Binding-site contacts:
Ligand atom C3C contacts residue ILE104 of chain 44.A at 3.7 Å (hydrophobic).
Ligand atom C5A contacts residue VAL176 of chain 44.A at 3.5 Å (hydrophobic).
Ligand atom C1B contacts residue VAL188 of chain 44.A at 4.0 Å (hydrophobic).
Ligand atom C2B contacts residue TYR128 of chain 44.A at 3.9 Å (hydrophobic).
Ligand atom C2A contacts residue TYR152 of chain 44.A at 3.8 Å (hydrophobic).
Ligand atom O1 contacts residue ILE104 of chain 44.A at 3.4 Å.
Ligand atom C31 contacts residue LEU106 of chain 44.A at 4.0 Å (hydrophobic).
Ligand atom C6B contacts residue TYR152 of chain 44.A at 3.9 Å (hydrophobic).
Ligand atom CL1 contacts residue VAL188 of chain 44.A at 3.7 Å.
Ligand atom N3A contacts residue TYR152 of chain 44.A at 4.0 Å.
Ligand atom CL1 contacts residue LEU25 of chain 44.C at 3.7 Å.
Ligand atom C5 contacts residue TYR128 of chain 44.A at 3.8 Å (hydrophobic).
Ligand atom C5A contacts residue PHE186 of chain 44.A at 4.0 Å (hydrophobic).
Ligand atom N2 contacts residue MET221 of chain 44.A at 3.5 Å (h-bond).
Ligand atom C3 contacts residue LEU106 of chain 44.A at 3.8 Å (hydrophobic).
Ligand atom C4B contacts residue TYR152 of chain 44.A at 3.6 Å (hydrophobic).
Ligand atom C3B contacts residue PHE186 of chain 44.A at 3.9 Å (hydrophobic).
Ligand atom C3C contacts residue TYR152 of chain 44.A at 3.8 Å (hydrophobic).
Ligand atom N3A contacts residue PRO174 of chain 44.A at 3.3 Å (h-bond).
Ligand atom C4A contacts residue PRO174 of chain 44.A at 3.0 Å (hydrophobic).
Ligand atom O1B contacts residue VAL188 of chain 44.A at 3.7 Å.
Ligand atom C4A contacts residue SER175 of chain 44.A at 3.7 Å.
Ligand atom O1 contacts residue MET221 of chain 44.A at 3.5 Å (h-bond).
Ligand atom C5A contacts residue ALA150 of chain 44.A at 3.5 Å (hydrophobic).
Ligand atom C1C contacts residue TYR128 of chain 44.A at 3.3 Å (hydrophobic).
Ligand atom C2A contacts residue PHE186 of chain 44.A at 3.8 Å (hydrophobic).
Ligand atom C3B contacts residue MET224 of chain 44.A at 3.6 Å (hydrophobic).
Ligand atom O1A contacts residue MET224 of chain 44.A at 3.5 Å (h-bond).
Ligand atom C2C contacts residue VAL191 of chain 44.A at 4.0 Å (hydrophobic).
Ligand atom CL1 contacts residue TYR152 of chain 44.A at 3.9 Å.
Ligand atom C4B contacts residue PHE186 of chain 44.A at 3.9 Å (hydrophobic).
Ligand atom CL2 contacts residue TYR128 of chain 44.A at 3.2 Å.
Ligand atom C4 contacts residue LEU106 of chain 44.A at 3.9 Å (hydrophobic).
Ligand atom CL2 contacts residue ILE104 of chain 44.A at 3.5 Å.
Ligand atom C5B contacts residue TYR152 of chain 44.A at 3.7 Å (hydrophobic).
Ligand atom C2B contacts residue MET224 of chain 44.A at 4.0 Å (hydrophobic).
Ligand atom O1A contacts residue PHE186 of chain 44.A at 3.4 Å.
Ligand atom C4A contacts residue ALA150 of chain 44.A at 4.0 Å (hydrophobic).
Ligand atom N3A contacts residue ALA24 of chain 44.C at 3.8 Å.
Ligand atom CL2 contacts residue MET224 of chain 44.A at 3.4 Å.

The small molecule below binds the protein below.
Small molecule (SMILES): Cc1cc(CCCOc2c(Cl)cc(C3=NCCO3)cc2Cl)on1

Sequence of chain 44.C:
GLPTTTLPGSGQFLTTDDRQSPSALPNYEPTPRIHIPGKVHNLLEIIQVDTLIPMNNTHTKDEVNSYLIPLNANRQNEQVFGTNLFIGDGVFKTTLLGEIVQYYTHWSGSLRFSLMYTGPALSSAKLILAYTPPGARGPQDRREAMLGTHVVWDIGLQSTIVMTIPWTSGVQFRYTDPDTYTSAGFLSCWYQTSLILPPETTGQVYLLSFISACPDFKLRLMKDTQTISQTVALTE

Sequence of chain 44.A:
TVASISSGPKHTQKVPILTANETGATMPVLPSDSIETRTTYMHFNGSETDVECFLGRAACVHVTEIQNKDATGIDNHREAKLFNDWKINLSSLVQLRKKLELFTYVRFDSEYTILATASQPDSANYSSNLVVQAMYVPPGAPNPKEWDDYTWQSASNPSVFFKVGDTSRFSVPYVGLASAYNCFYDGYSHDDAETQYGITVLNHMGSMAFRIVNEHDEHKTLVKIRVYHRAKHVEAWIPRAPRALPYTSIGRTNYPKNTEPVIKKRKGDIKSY

Sequence of chain 45.C:
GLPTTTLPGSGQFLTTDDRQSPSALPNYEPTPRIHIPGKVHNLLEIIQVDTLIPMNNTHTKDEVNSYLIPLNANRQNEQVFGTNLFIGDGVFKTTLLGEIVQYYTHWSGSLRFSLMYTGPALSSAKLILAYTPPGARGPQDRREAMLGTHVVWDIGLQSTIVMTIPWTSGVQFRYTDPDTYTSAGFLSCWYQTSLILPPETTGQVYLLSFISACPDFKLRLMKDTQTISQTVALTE